Binding-site contacts:
Ligand atom C7 contacts residue LEU420 of chain 1.A at 3.8 Å (hydrophobic).
Ligand atom C4 contacts residue TYR424 of chain 1.A at 3.5 Å (hydrophobic).
Ligand atom C5 contacts residue HIS252 of chain 1.A at 3.5 Å.
Ligand atom C19 contacts residue GLU453 of chain 1.A at 3.7 Å.
Ligand atom C10 contacts residue ASN405 of chain 1.A at 3.3 Å.
Ligand atom C2 contacts residue TYR424 of chain 1.A at 4.0 Å (hydrophobic).
Ligand atom C6 contacts residue LEU420 of chain 1.A at 3.7 Å (hydrophobic).
Ligand atom N15 contacts residue PHE456 of chain 1.A at 3.3 Å.
Ligand atom N13 contacts residue PHE456 of chain 1.A at 3.7 Å.
Ligand atom N13 contacts residue LEU420 of chain 1.A at 3.3 Å.
Ligand atom C5 contacts residue TYR424 of chain 1.A at 3.8 Å (hydrophobic).
Ligand atom C20 contacts residue TYR424 of chain 1.A at 3.0 Å (hydrophobic).
Ligand atom C10 contacts residue ILE403 of chain 1.A at 3.9 Å (hydrophobic).
Ligand atom C14 contacts residue LEU420 of chain 1.A at 3.9 Å (hydrophobic).
Ligand atom O17 contacts residue PHE456 of chain 1.A at 3.8 Å.
Ligand atom C20 contacts residue LEU420 of chain 1.A at 3.1 Å (hydrophobic).
Ligand atom F6 contacts residue PHE441 of chain 1.A at 3.8 Å.
Ligand atom N9 contacts residue PHE251 of chain 1.A at 3.9 Å.
Ligand atom C18 contacts residue PHE456 of chain 1.A at 3.6 Å (hydrophobic).
Ligand atom C18 contacts residue GLU453 of chain 1.A at 3.2 Å.
Ligand atom C19 contacts residue LEU420 of chain 1.A at 3.9 Å (hydrophobic).
Ligand atom C3 contacts residue MET365 of chain 1.A at 3.9 Å (hydrophobic).
Ligand atom C12 contacts residue PHE456 of chain 1.A at 3.7 Å (hydrophobic).
Ligand atom C16 contacts residue PHE456 of chain 1.A at 3.4 Å (hydrophobic).
Ligand atom F7 contacts residue PHE441 of chain 1.A at 3.9 Å.
Ligand atom O17 contacts residue GLU453 of chain 1.A at 3.9 Å.
Ligand atom N9 contacts residue ILE403 of chain 1.A at 3.7 Å.
Ligand atom F5 contacts residue GLU453 of chain 1.A at 3.5 Å.
Ligand atom C3 contacts residue TYR424 of chain 1.A at 3.6 Å (hydrophobic).
Ligand atom C14 contacts residue GLU453 of chain 1.A at 3.4 Å.
Ligand atom CL1 contacts residue PHE456 of chain 1.A at 3.1 Å.
Ligand atom N8 contacts residue LEU420 of chain 1.A at 3.6 Å.
Ligand atom C11 contacts residue PHE456 of chain 1.A at 3.8 Å (hydrophobic).
Ligand atom C12 contacts residue LEU420 of chain 1.A at 3.9 Å (hydrophobic).
Ligand atom C11 contacts residue LEU420 of chain 1.A at 3.3 Å (hydrophobic).
Ligand atom F5 contacts residue ALA452 of chain 1.A at 3.1 Å.
Ligand atom N15 contacts residue GLU453 of chain 1.A at 2.8 Å (salt-bridge).
Ligand atom C16 contacts residue GLU453 of chain 1.A at 3.9 Å.
Ligand atom C14 contacts residue PHE456 of chain 1.A at 3.6 Å (hydrophobic).
Ligand atom F7 contacts residue LEU421 of chain 1.A at 3.5 Å.

A protein and the small-molecule ligand that binds it are described below.
Small molecule (SMILES): C[C@H](Cc1nc(=O)c2cnn(-c3ccccc3Cl)c2[nH]1)C(F)(F)F

Sequence of chain 1.A:
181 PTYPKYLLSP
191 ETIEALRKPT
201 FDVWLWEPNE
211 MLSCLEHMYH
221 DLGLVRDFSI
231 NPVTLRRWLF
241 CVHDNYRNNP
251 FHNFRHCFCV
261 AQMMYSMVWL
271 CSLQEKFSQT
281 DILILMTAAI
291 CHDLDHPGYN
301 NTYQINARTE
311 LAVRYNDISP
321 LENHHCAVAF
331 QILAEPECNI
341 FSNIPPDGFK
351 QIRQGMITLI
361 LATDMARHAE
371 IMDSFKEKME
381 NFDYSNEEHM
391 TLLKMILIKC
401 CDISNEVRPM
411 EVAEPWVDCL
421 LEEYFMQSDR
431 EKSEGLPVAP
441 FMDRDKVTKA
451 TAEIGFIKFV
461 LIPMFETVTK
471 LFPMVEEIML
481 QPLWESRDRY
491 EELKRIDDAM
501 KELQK